Sequence of chain 1.P:
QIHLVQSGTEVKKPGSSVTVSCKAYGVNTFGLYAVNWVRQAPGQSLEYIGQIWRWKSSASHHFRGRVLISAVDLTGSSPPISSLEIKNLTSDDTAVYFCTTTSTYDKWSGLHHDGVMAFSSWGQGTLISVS

A small-molecule ligand and the protein it binds are described below.
Small molecule (SMILES): CC(=O)N[C@H]1[C@H](O[C@H]2[C@H](O)[C@@H](NC(C)=O)CO[C@@H]2CO)O[C@H](CO)[C@@H](O[C@@H]2O[C@H](CO[C@H]3O[C@H](CO)[C@@H](O)[C@H](O)[C@@H]3O)[C@@H](O)[C@H](O[C@H]3O[C@H](CO)[C@@H](O)[C@H](O)[C@@H]3O)[C@@H]2O)[C@@H]1O

Binding-site contacts:
Ligand atom O5 contacts residue TYR25 of chain 1.P at 3.8 Å.
Ligand atom N2 contacts residue ASN246 of chain 1.D at 2.9 Å (h-bond).
Ligand atom C8 contacts residue GLY26 of chain 1.P at 3.6 Å.
Ligand atom O5 contacts residue ASN246 of chain 1.D at 2.3 Å (h-bond).
Ligand atom O6 contacts residue TYR25 of chain 1.P at 4.3 Å.
Ligand atom O6 contacts residue THR248 of chain 1.D at 2.4 Å (h-bond).
Ligand atom O5 contacts residue HIS3 of chain 1.P at 3.3 Å.
Ligand atom O5 contacts residue TYR25 of chain 1.P at 4.0 Å.
Ligand atom O6 contacts residue ASN249 of chain 1.D at 4.0 Å.
Ligand atom C1 contacts residue ASN246 of chain 1.D at 1.4 Å.
Ligand atom C3 contacts residue GLY26 of chain 1.P at 3.9 Å.
Ligand atom C3 contacts residue ASN246 of chain 1.D at 3.8 Å.
Ligand atom C6 contacts residue HIS3 of chain 1.P at 4.2 Å.
Ligand atom C6 contacts residue TYR25 of chain 1.P at 3.5 Å (hydrophobic).
Ligand atom C2 contacts residue ASN246 of chain 1.D at 2.5 Å.
Ligand atom C1 contacts residue TYR25 of chain 1.P at 3.8 Å (hydrophobic).
Ligand atom O2 contacts residue TYR25 of chain 1.P at 4.1 Å.
Ligand atom C5 contacts residue ASN246 of chain 1.D at 3.6 Å.
Ligand atom C8 contacts residue VAL27 of chain 1.P at 4.1 Å (hydrophobic).
Ligand atom C5 contacts residue THR248 of chain 1.D at 3.5 Å.
Ligand atom C5 contacts residue TYR25 of chain 1.P at 3.9 Å (hydrophobic).
Ligand atom O5 contacts residue ASN249 of chain 1.D at 3.9 Å.
Ligand atom N2 contacts residue GLY26 of chain 1.P at 3.9 Å.
Ligand atom O7 contacts residue ASN246 of chain 1.D at 3.2 Å (h-bond).
Ligand atom C7 contacts residue GLY26 of chain 1.P at 4.2 Å.
Ligand atom C1 contacts residue LYS90 of chain 1.G at 4.3 Å.
Ligand atom C1 contacts residue THR248 of chain 1.D at 4.0 Å.
Ligand atom C4 contacts residue ASN246 of chain 1.D at 4.2 Å.
Ligand atom C5 contacts residue LYS90 of chain 1.G at 4.2 Å.
Ligand atom C6 contacts residue HIS3 of chain 1.P at 4.0 Å.
Ligand atom C8 contacts residue ASN28 of chain 1.P at 3.5 Å.
Ligand atom C7 contacts residue ASN246 of chain 1.D at 3.2 Å.
Ligand atom C3 contacts residue HIS3 of chain 1.P at 4.3 Å.
Ligand atom O5 contacts residue THR248 of chain 1.D at 3.7 Å.
Ligand atom C6 contacts residue THR248 of chain 1.D at 3.3 Å.
Ligand atom C1 contacts residue HIS3 of chain 1.P at 3.9 Å.
Ligand atom O3 contacts residue GLY26 of chain 1.P at 3.3 Å (h-bond).
Ligand atom C6 contacts residue ASN249 of chain 1.D at 4.2 Å.
Ligand atom O6 contacts residue GLN1 of chain 1.P at 4.0 Å.
Ligand atom C6 contacts residue VAL5 of chain 1.P at 4.2 Å (hydrophobic).

Sequence of chain 1.D:
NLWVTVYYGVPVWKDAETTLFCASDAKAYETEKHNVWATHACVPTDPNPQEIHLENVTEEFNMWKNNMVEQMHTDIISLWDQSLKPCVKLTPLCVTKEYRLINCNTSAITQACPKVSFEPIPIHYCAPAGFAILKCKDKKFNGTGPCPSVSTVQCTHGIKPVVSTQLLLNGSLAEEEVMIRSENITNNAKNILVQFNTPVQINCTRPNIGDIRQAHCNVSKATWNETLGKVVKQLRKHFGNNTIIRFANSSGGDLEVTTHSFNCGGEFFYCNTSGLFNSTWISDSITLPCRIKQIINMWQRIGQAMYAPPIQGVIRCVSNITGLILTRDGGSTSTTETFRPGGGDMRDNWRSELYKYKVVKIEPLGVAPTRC

Sequence of chain 1.G:
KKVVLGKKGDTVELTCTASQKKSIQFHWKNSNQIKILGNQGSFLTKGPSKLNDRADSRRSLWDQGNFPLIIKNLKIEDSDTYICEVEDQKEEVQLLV